This small molecule binds to this protein.
Small molecule (SMILES): CO[C@H]1C[C@@H]2CC[C@@H](C)[C@@](O)(O2)C(=O)C(=O)N2CCCC[C@H]2C(=O)O[C@H]([C@H](C)C[C@@H]2CC[C@@H](O)[C@H](OC)C2)C[C@@H](O)[C@H](C)/C=C(\C)[C@@H](O)[C@@H](OC)C(=O)[C@H](C)C[C@H](C)/C=C/C=C/C=C/1C

Sequence of chain 1.B:
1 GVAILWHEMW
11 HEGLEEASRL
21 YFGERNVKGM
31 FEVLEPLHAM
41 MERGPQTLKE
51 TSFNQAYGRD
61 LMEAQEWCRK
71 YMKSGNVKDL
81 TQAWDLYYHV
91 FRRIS

Sequence of chain 1.A:
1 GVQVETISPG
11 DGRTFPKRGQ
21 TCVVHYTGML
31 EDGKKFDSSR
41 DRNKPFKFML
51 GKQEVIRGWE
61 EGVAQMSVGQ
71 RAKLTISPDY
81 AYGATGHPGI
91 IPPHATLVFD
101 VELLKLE

Binding-site contacts:
Ligand atom C17 contacts residue GLN53 of chain 1.A at 3.6 Å.
Ligand atom C28 contacts residue GLU54 of chain 1.A at 3.2 Å.
Ligand atom O65 contacts residue TYR82 of chain 1.A at 2.5 Å (h-bond).
Ligand atom C20 contacts residue GLN53 of chain 1.A at 3.6 Å.
Ligand atom O33 contacts residue GLU54 of chain 1.A at 2.6 Å (salt-bridge).
Ligand atom O65 contacts residue PHE99 of chain 1.A at 3.5 Å.
Ligand atom O1 contacts residue TYR82 of chain 1.A at 3.6 Å (h-bond).
Ligand atom C37 contacts residue SER18 of chain 1.B at 3.3 Å.
Ligand atom C6 contacts residue TYR82 of chain 1.A at 3.5 Å (hydrophobic).
Ligand atom C2 contacts residue TYR82 of chain 1.A at 3.3 Å (hydrophobic).
Ligand atom O1 contacts residue ILE56 of chain 1.A at 2.8 Å (h-bond).
Ligand atom O1 contacts residue VAL55 of chain 1.A at 3.4 Å.
Ligand atom C46 contacts residue LEU14 of chain 1.B at 3.4 Å (hydrophobic).
Ligand atom C62 contacts residue ASP37 of chain 1.A at 3.5 Å.
Ligand atom O3 contacts residue TYR82 of chain 1.A at 3.6 Å.
Ligand atom C79 contacts residue ASP85 of chain 1.B at 3.4 Å.
Ligand atom C8 contacts residue TYR82 of chain 1.A at 3.2 Å (hydrophobic).
Ligand atom O80 contacts residue PHE46 of chain 1.A at 3.5 Å.
Ligand atom O59 contacts residue ASP37 of chain 1.A at 3.2 Å (salt-bridge).
Ligand atom C64 contacts residue TYR82 of chain 1.A at 3.2 Å (hydrophobic).
Ligand atom C68 contacts residue PHE46 of chain 1.A at 3.6 Å (hydrophobic).
Ligand atom C69 contacts residue PHE46 of chain 1.A at 3.4 Å (hydrophobic).
Ligand atom O63 contacts residue TYR26 of chain 1.A at 3.5 Å.
Ligand atom O19 contacts residue GLN53 of chain 1.A at 2.7 Å (h-bond).
Ligand atom C46 contacts residue PHE91 of chain 1.B at 3.6 Å (hydrophobic).
Ligand atom O15 contacts residue GLY23 of chain 1.B at 3.6 Å.
Ligand atom C37 contacts residue GLU15 of chain 1.B at 3.4 Å.
Ligand atom C43 contacts residue SER18 of chain 1.B at 3.5 Å.
Ligand atom C48 contacts residue TYR88 of chain 1.B at 3.5 Å (hydrophobic).
Ligand atom C60 contacts residue ASP37 of chain 1.A at 3.3 Å.
Ligand atom O61 contacts residue ASP37 of chain 1.A at 2.7 Å (salt-bridge).
Ligand atom C70 contacts residue TRP59 of chain 1.A at 3.5 Å (hydrophobic).
Ligand atom N66 contacts residue TYR82 of chain 1.A at 3.6 Å.
Ligand atom C34 contacts residue SER18 of chain 1.B at 3.6 Å.
Ligand atom C79 contacts residue THR81 of chain 1.B at 3.2 Å.
Ligand atom C30 contacts residue PHE22 of chain 1.B at 3.4 Å (hydrophobic).
Ligand atom C20 contacts residue VAL55 of chain 1.A at 3.4 Å (hydrophobic).
Ligand atom O63 contacts residue ASP37 of chain 1.A at 3.0 Å (salt-bridge).
Ligand atom C71 contacts residue TYR82 of chain 1.A at 3.4 Å (hydrophobic).
Ligand atom O63 contacts residue PHE36 of chain 1.A at 3.4 Å.